Binding-site contacts:
Ligand atom C7 contacts residue ASN269 of chain 49.F at 3.5 Å.
Ligand atom C1 contacts residue TRP97 of chain 49.F at 4.2 Å (hydrophobic).
Ligand atom N2 contacts residue TRP97 of chain 49.F at 2.4 Å (h-bond).
Ligand atom C2 contacts residue TRP97 of chain 49.F at 3.1 Å (hydrophobic).
Ligand atom O5 contacts residue ASN269 of chain 49.F at 2.4 Å (h-bond).
Ligand atom C5 contacts residue ASN269 of chain 49.F at 3.0 Å.
Ligand atom C4 contacts residue ASN269 of chain 49.F at 3.7 Å.
Ligand atom C8 contacts residue TRP97 of chain 49.F at 4.0 Å (hydrophobic).
Ligand atom C6 contacts residue ASN269 of chain 49.F at 4.3 Å.
Ligand atom C3 contacts residue ASN269 of chain 49.F at 3.1 Å.
Ligand atom O4 contacts residue TRP97 of chain 49.F at 3.8 Å.
Ligand atom C4 contacts residue TRP97 of chain 49.F at 4.1 Å (hydrophobic).
Ligand atom C7 contacts residue TRP97 of chain 49.F at 3.3 Å (hydrophobic).
Ligand atom C8 contacts residue PRO99 of chain 49.F at 3.9 Å (hydrophobic).
Ligand atom C2 contacts residue ASN269 of chain 49.F at 2.5 Å.
Ligand atom N2 contacts residue ASN269 of chain 49.F at 2.8 Å (h-bond).
Ligand atom O7 contacts residue TRP97 of chain 49.F at 3.8 Å.
Ligand atom C1 contacts residue ASN269 of chain 49.F at 1.4 Å.
Ligand atom O3 contacts residue ASN269 of chain 49.F at 4.4 Å.
Ligand atom O3 contacts residue TRP97 of chain 49.F at 2.5 Å (h-bond).
Ligand atom O7 contacts residue ASN269 of chain 49.F at 3.4 Å (h-bond).
Ligand atom C3 contacts residue TRP97 of chain 49.F at 2.7 Å (hydrophobic).
Ligand atom O3 contacts residue PRO95 of chain 49.F at 4.4 Å.

A protein and the small-molecule ligand that binds it are described below.
Small molecule (SMILES): CC(=O)N[C@@H]1[C@@H](O)[C@H](O)[C@@H](CO)O[C@H]1O

Sequence of chain 49.F:
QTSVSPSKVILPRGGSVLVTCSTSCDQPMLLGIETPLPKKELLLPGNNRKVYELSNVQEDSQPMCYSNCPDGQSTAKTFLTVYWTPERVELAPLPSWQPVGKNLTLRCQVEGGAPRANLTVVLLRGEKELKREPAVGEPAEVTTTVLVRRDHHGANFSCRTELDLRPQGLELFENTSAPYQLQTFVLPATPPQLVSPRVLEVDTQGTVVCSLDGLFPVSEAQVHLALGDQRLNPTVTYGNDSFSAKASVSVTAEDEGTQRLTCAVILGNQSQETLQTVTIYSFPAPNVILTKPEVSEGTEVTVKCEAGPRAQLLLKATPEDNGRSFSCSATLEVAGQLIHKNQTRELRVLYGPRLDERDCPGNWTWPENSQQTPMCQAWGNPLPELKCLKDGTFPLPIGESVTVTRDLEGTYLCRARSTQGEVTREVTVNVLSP